This small molecule binds to this protein.
Small molecule (SMILES): Cc1cc(C(=O)NS(=O)(=O)c2ccc(N[C@H](CCN(C)C)CSc3ccccc3)c([N+](=O)[O-])c2)ccc1-c1cccc2c(CCCOc3cccc4ccccc34)c(C(=O)O)nn12

Binding-site contacts:
Ligand atom C37 contacts residue ARG97 of chain 1.C at 3.7 Å.
Ligand atom C23 contacts residue ALA61 of chain 1.C at 3.9 Å (hydrophobic).
Ligand atom C33 contacts residue PHE104 of chain 1.C at 3.7 Å (hydrophobic).
Ligand atom C24 contacts residue THR100 of chain 1.C at 3.9 Å.
Ligand atom O61 contacts residue MET84 of chain 1.C at 3.9 Å.
Ligand atom C45 contacts residue VAL87 of chain 1.C at 3.8 Å (hydrophobic).
Ligand atom C19 contacts residue PHE104 of chain 1.C at 3.5 Å (hydrophobic).
Ligand atom C32 contacts residue PHE104 of chain 1.C at 3.8 Å (hydrophobic).
Ligand atom C28 contacts residue HIS58 of chain 1.C at 3.8 Å.
Ligand atom C45 contacts residue MET84 of chain 1.C at 3.8 Å (hydrophobic).
Ligand atom C33 contacts residue PHE62 of chain 1.C at 3.9 Å (hydrophobic).
Ligand atom N48 contacts residue VAL87 of chain 1.C at 3.8 Å.
Ligand atom C33 contacts residue MET65 of chain 1.C at 3.8 Å (hydrophobic).
Ligand atom O60 contacts residue ARG97 of chain 1.C at 3.5 Å (salt-bridge).
Ligand atom C3 contacts residue GLY105 of chain 1.C at 3.9 Å.
Ligand atom O61 contacts residue LEU101 of chain 1.C at 3.9 Å.
Ligand atom C17 contacts residue ALA61 of chain 1.C at 3.7 Å (hydrophobic).
Ligand atom C3 contacts residue ILE128 of chain 1.C at 3.7 Å (hydrophobic).
Ligand atom C1 contacts residue HIS58 of chain 1.C at 3.7 Å.
Ligand atom C31 contacts residue VAL87 of chain 1.C at 3.7 Å (hydrophobic).
Ligand atom C20 contacts residue PHE104 of chain 1.C at 3.5 Å (hydrophobic).
Ligand atom C8 contacts residue PHE104 of chain 1.C at 3.7 Å (hydrophobic).
Ligand atom C14 contacts residue HIS58 of chain 1.C at 3.5 Å.
Ligand atom C41 contacts residue LEU101 of chain 1.C at 3.6 Å (hydrophobic).
Ligand atom C42 contacts residue PHE88 of chain 1.C at 3.7 Å (hydrophobic).
Ligand atom O56 contacts residue VAL87 of chain 1.C at 3.9 Å.
Ligand atom C7 contacts residue PHE104 of chain 1.C at 3.8 Å (hydrophobic).
Ligand atom C38 contacts residue HIS58 of chain 1.C at 3.8 Å.
Ligand atom C8 contacts residue LEU101 of chain 1.C at 3.6 Å (hydrophobic).
Ligand atom C9 contacts residue PHE104 of chain 1.C at 3.8 Å (hydrophobic).
Ligand atom C38 contacts residue PHE62 of chain 1.C at 3.8 Å (hydrophobic).
Ligand atom C13 contacts residue MET84 of chain 1.C at 3.8 Å (hydrophobic).
Ligand atom C9 contacts residue LEU69 of chain 1.C at 3.5 Å (hydrophobic).
Ligand atom C27 contacts residue MET84 of chain 1.C at 3.6 Å (hydrophobic).
Ligand atom C6 contacts residue VAL83 of chain 1.C at 3.9 Å (hydrophobic).
Ligand atom C3 contacts residue LEU101 of chain 1.C at 3.6 Å (hydrophobic).
Ligand atom O56 contacts residue ARG97 of chain 1.C at 3.0 Å (salt-bridge).
Ligand atom C8 contacts residue MET84 of chain 1.C at 3.8 Å (hydrophobic).
Ligand atom C4 contacts residue HIS58 of chain 1.C at 3.4 Å.
Ligand atom C20 contacts residue MET84 of chain 1.C at 3.5 Å (hydrophobic).

Sequence of chain 1.C:
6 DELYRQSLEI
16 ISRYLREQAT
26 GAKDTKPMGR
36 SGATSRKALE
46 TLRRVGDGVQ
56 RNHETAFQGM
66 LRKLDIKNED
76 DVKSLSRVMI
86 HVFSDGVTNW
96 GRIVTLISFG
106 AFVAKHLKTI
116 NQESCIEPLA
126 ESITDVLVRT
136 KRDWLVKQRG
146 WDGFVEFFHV